A small-molecule ligand and the protein it binds are described below.
Small molecule (SMILES): CC(=O)N[C@H]1[C@H](O[C@H]2[C@H](O)[C@@H](NC(C)=O)CO[C@@H]2CO)O[C@H](CO)[C@@H](O)[C@@H]1O

Binding-site contacts:
Ligand atom C1 contacts residue ASN1071 of chain 1.B at 1.4 Å.
Ligand atom O5 contacts residue ALA703 of chain 1.B at 4.2 Å.
Ligand atom C4 contacts residue ALA703 of chain 1.B at 3.9 Å (hydrophobic).
Ligand atom C3 contacts residue ASN1071 of chain 1.B at 3.8 Å.
Ligand atom N2 contacts residue ASN1071 of chain 1.B at 2.8 Å (h-bond).
Ligand atom C7 contacts residue ASN1071 of chain 1.B at 3.3 Å.
Ligand atom C4 contacts residue ASN1071 of chain 1.B at 4.3 Å.
Ligand atom O7 contacts residue ASN1071 of chain 1.B at 3.5 Å (h-bond).
Ligand atom O6 contacts residue ASN1071 of chain 1.B at 4.0 Å.
Ligand atom C5 contacts residue ASN1071 of chain 1.B at 3.7 Å.
Ligand atom C2 contacts residue ASN1071 of chain 1.B at 2.5 Å.
Ligand atom C6 contacts residue ALA703 of chain 1.B at 4.4 Å (hydrophobic).
Ligand atom C5 contacts residue ALA703 of chain 1.B at 4.4 Å (hydrophobic).
Ligand atom C8 contacts residue ASN1071 of chain 1.B at 4.4 Å.
Ligand atom O5 contacts residue ASN1071 of chain 1.B at 2.5 Å (h-bond).

Sequence of chain 1.B:
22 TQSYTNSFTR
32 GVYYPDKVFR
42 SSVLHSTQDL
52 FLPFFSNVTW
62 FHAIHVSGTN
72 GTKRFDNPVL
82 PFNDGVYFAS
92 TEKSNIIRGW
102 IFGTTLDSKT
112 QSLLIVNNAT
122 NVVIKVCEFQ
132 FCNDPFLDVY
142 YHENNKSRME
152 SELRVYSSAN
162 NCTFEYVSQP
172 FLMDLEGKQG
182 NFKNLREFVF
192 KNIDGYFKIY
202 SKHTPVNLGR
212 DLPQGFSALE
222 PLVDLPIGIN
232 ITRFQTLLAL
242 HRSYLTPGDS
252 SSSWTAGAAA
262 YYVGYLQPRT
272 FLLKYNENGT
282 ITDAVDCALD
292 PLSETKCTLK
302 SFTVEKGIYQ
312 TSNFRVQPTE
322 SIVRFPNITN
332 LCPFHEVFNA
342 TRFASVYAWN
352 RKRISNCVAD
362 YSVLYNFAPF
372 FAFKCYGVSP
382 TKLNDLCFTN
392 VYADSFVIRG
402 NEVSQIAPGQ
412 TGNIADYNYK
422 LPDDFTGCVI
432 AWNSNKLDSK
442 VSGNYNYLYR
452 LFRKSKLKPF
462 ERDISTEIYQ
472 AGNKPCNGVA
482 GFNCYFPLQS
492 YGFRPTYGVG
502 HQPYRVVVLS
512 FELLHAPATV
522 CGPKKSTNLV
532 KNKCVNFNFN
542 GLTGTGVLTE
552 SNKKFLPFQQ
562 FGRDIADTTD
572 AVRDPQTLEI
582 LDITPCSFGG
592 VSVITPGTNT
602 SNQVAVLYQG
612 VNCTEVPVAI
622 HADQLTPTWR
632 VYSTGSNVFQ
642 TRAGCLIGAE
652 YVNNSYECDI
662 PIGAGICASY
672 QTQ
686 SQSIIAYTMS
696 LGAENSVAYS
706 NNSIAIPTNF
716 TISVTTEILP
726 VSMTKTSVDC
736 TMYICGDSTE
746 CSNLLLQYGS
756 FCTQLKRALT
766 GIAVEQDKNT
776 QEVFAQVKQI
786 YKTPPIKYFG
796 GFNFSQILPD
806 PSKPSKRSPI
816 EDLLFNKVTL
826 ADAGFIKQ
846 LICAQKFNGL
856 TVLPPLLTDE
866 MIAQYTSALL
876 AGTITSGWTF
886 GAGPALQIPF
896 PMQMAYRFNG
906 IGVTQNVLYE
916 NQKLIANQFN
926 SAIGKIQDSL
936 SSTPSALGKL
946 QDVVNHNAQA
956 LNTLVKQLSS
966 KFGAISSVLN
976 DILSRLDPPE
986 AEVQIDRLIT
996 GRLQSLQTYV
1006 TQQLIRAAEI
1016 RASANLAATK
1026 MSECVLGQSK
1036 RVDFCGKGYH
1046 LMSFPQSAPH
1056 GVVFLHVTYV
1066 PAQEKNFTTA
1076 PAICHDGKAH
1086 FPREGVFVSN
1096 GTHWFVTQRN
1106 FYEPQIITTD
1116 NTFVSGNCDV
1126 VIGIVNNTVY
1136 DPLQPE